This protein binds this small molecule.
Small molecule (SMILES): [H]/N=C(/Nc1ccc2c(c1)CCCN2CCN(C)CC)c1cccs1

Sequence of chain 1.B:
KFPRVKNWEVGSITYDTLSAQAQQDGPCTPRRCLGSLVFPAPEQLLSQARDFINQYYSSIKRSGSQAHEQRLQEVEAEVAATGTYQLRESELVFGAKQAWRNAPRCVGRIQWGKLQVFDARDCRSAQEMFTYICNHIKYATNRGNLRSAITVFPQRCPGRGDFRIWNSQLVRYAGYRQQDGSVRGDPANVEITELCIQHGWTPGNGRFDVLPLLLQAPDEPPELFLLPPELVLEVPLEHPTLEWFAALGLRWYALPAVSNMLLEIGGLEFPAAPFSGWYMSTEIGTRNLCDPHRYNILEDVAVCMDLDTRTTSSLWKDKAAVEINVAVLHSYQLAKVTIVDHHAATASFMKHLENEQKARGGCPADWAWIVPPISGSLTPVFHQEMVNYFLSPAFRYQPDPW

Binding-site contacts:
Ligand atom C31 contacts residue HEM1 of chain 1.O at 3.4 Å.
Ligand atom C28 contacts residue HEM1 of chain 1.O at 3.5 Å.
Ligand atom C02 contacts residue PRO294 of chain 1.B at 3.8 Å (hydrophobic).
Ligand atom C25 contacts residue HEM1 of chain 1.O at 3.5 Å.
Ligand atom C34 contacts residue TYR435 of chain 1.B at 3.6 Å (hydrophobic).
Ligand atom C34 contacts residue TRP407 of chain 1.B at 3.5 Å (hydrophobic).
Ligand atom C23 contacts residue HEM1 of chain 1.O at 3.5 Å.
Ligand atom N08 contacts residue HEM1 of chain 1.O at 3.4 Å.
Ligand atom C29 contacts residue VAL296 of chain 1.B at 3.6 Å (hydrophobic).
Ligand atom N08 contacts residue GLU321 of chain 1.B at 2.9 Å (salt-bridge).
Ligand atom N30 contacts residue HEM1 of chain 1.O at 3.8 Å.
Ligand atom C06 contacts residue GLU321 of chain 1.B at 3.4 Å.
Ligand atom C21 contacts residue GLU321 of chain 1.B at 3.0 Å.
Ligand atom C03 contacts residue VAL296 of chain 1.B at 3.5 Å (hydrophobic).
Ligand atom C05 contacts residue PRO294 of chain 1.B at 3.8 Å (hydrophobic).
Ligand atom C22 contacts residue HEM1 of chain 1.O at 3.5 Å.
Ligand atom C04 contacts residue VAL296 of chain 1.B at 3.6 Å (hydrophobic).
Ligand atom C04 contacts residue SER314 of chain 1.B at 3.9 Å.
Ligand atom C05 contacts residue HEM1 of chain 1.O at 3.7 Å.
Ligand atom S01 contacts residue HEM1 of chain 1.O at 3.3 Å (h-bond).
Ligand atom C04 contacts residue PHE313 of chain 1.B at 3.5 Å (hydrophobic).
Ligand atom C32 contacts residue HEM1 of chain 1.O at 3.5 Å.
Ligand atom N33 contacts residue TRP407 of chain 1.B at 3.8 Å.
Ligand atom C05 contacts residue PHE313 of chain 1.B at 3.8 Å (hydrophobic).
Ligand atom N08 contacts residue TRP316 of chain 1.B at 3.1 Å (h-bond).
Ligand atom N07 contacts residue GLU321 of chain 1.B at 2.4 Å (salt-bridge).
Ligand atom C05 contacts residue SER314 of chain 1.B at 3.5 Å.
Ligand atom C05 contacts residue GLY315 of chain 1.B at 3.1 Å.
Ligand atom C24 contacts residue HEM1 of chain 1.O at 3.5 Å.
Ligand atom C21 contacts residue HEM1 of chain 1.O at 3.8 Å.
Ligand atom C28 contacts residue TYR435 of chain 1.B at 3.8 Å (hydrophobic).
Ligand atom C32 contacts residue TYR435 of chain 1.B at 3.7 Å (hydrophobic).
Ligand atom C26 contacts residue GLU321 of chain 1.B at 3.1 Å.
Ligand atom C03 contacts residue PRO294 of chain 1.B at 3.6 Å (hydrophobic).
Ligand atom C27 contacts residue HEM1 of chain 1.O at 3.3 Å.
Ligand atom S01 contacts residue GLY315 of chain 1.B at 3.6 Å.
Ligand atom C24 contacts residue VAL296 of chain 1.B at 3.7 Å (hydrophobic).
Ligand atom C25 contacts residue GLN207 of chain 1.B at 3.9 Å.
Ligand atom C23 contacts residue VAL296 of chain 1.B at 3.6 Å (hydrophobic).
Ligand atom C04 contacts residue PRO294 of chain 1.B at 3.2 Å (hydrophobic).